A protein and the small-molecule ligand that binds it are described below.
Small molecule (SMILES): N#Cc1ccccc1Oc1ccc(Cn2cc(C3CCCC3)nn2)cc1O

Binding-site contacts:
Ligand atom CAF contacts residue MET181 of chain 1.D at 3.7 Å (hydrophobic).
Ligand atom CAI contacts residue NAD1 of chain 1.O at 3.6 Å.
Ligand atom CAU contacts residue NAD1 of chain 1.O at 3.1 Å.
Ligand atom CAV contacts residue ALA218 of chain 1.D at 3.5 Å (hydrophobic).
Ligand atom CAL contacts residue PRO176 of chain 1.D at 3.6 Å (hydrophobic).
Ligand atom OAS contacts residue ALA218 of chain 1.D at 3.4 Å.
Ligand atom CAJ contacts residue NAD1 of chain 1.O at 3.6 Å.
Ligand atom CAH contacts residue NAD1 of chain 1.O at 3.2 Å.
Ligand atom CAF contacts residue PHE117 of chain 1.D at 3.6 Å (hydrophobic).
Ligand atom CAI contacts residue MET219 of chain 1.D at 3.6 Å (hydrophobic).
Ligand atom CAE contacts residue MET123 of chain 1.D at 3.4 Å (hydrophobic).
Ligand atom CAD contacts residue MET181 of chain 1.D at 3.6 Å (hydrophobic).
Ligand atom CAC contacts residue ALA218 of chain 1.D at 3.4 Å (hydrophobic).
Ligand atom OAB contacts residue NAD1 of chain 1.O at 2.5 Å (h-bond).
Ligand atom CAK contacts residue PHE169 of chain 1.D at 3.7 Å (hydrophobic).
Ligand atom NAA contacts residue NAD1 of chain 1.O at 3.3 Å.
Ligand atom CAP contacts residue NAD1 of chain 1.O at 3.1 Å.
Ligand atom NAR contacts residue GLN234 of chain 1.D at 3.6 Å (h-bond).
Ligand atom NAR contacts residue LEU238 of chain 1.D at 3.6 Å.
Ligand atom CAW contacts residue ILE222 of chain 1.D at 3.6 Å (hydrophobic).
Ligand atom NAR contacts residue ILE222 of chain 1.D at 3.5 Å.
Ligand atom NAA contacts residue ALA218 of chain 1.D at 3.6 Å.
Ligand atom CAY contacts residue ALA218 of chain 1.D at 3.6 Å (hydrophobic).
Ligand atom CAE contacts residue MET181 of chain 1.D at 3.5 Å (hydrophobic).
Ligand atom CAJ contacts residue TYR178 of chain 1.D at 3.5 Å (hydrophobic).
Ligand atom NAQ contacts residue LEU238 of chain 1.D at 3.7 Å.
Ligand atom OAB contacts residue TYR178 of chain 1.D at 2.4 Å (h-bond).
Ligand atom NAA contacts residue GLY116 of chain 1.D at 3.3 Å (h-bond).
Ligand atom CAC contacts residue GLY116 of chain 1.D at 3.6 Å.
Ligand atom CAT contacts residue NAD1 of chain 1.O at 3.5 Å.
Ligand atom CAO contacts residue MET175 of chain 1.D at 3.5 Å (hydrophobic).
Ligand atom CAT contacts residue TYR178 of chain 1.D at 3.3 Å (hydrophobic).
Ligand atom NAR contacts residue MET219 of chain 1.D at 3.4 Å (h-bond).
Ligand atom NBA contacts residue ILE222 of chain 1.D at 3.7 Å.
Ligand atom NAQ contacts residue GLN234 of chain 1.D at 3.0 Å (h-bond).
Ligand atom CAX contacts residue NAD1 of chain 1.O at 3.6 Å.
Ligand atom NAQ contacts residue ILE222 of chain 1.D at 3.5 Å.
Ligand atom CAD contacts residue MET123 of chain 1.D at 3.7 Å (hydrophobic).
Ligand atom OAS contacts residue NAD1 of chain 1.O at 3.2 Å (h-bond).
Ligand atom CAH contacts residue ILE222 of chain 1.D at 3.6 Å (hydrophobic).

Sequence of chain 1.D:
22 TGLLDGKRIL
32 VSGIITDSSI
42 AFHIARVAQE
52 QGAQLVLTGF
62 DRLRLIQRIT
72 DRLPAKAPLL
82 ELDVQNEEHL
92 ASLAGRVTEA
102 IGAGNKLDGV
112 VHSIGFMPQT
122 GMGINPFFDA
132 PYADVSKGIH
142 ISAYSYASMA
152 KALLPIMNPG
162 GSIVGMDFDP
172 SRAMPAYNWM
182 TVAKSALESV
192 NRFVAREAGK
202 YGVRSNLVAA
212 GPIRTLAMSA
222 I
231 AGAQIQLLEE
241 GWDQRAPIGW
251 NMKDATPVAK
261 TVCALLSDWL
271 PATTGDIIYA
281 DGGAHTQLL